The protein below binds the small molecule below.
Small molecule (SMILES): C[C@@H]1CN([C@@H]2O[C@H](CO[P](=O)(O)O[C@H]3[C@@H](O)[C@H](n4ccc(=O)[nH]c4=O)O[C@@H]3CO[P](=O)(O)O[C@H]3[C@@H](O)[C@H](n4cnc5c(=O)nc(N)[nH]c54)O[C@@H]3CO)[C@@H](O[P](=O)(O)OC[C@H]3O[C@@H](n4cnc5c(=O)nc(N)[nH]c54)[C@H](O)[C@@H]3O[P](=O)(O)OC[C@H]3O[C@@H](n4cnc5c(N)ncnc54)[C@H](O)[C@@H]3O[P](=O)(O)OC[C@H]3O[C@@H](n4cnc5c(N)ncnc54)[C@H](O)[C@@H]3O[P](=O)(O)OC[C@H]3O[C@@H](n4cnc5c(N)ncnc54)[C@H](O)[C@@H]3O[P](=O)(O)OC[C@H]3O[C@@H](n4cnc5c(N)ncnc54)[C@H](O)[C@@H]3O)[C@H]2O)C(=O)NC1=O

Sequence of chain 1.A:
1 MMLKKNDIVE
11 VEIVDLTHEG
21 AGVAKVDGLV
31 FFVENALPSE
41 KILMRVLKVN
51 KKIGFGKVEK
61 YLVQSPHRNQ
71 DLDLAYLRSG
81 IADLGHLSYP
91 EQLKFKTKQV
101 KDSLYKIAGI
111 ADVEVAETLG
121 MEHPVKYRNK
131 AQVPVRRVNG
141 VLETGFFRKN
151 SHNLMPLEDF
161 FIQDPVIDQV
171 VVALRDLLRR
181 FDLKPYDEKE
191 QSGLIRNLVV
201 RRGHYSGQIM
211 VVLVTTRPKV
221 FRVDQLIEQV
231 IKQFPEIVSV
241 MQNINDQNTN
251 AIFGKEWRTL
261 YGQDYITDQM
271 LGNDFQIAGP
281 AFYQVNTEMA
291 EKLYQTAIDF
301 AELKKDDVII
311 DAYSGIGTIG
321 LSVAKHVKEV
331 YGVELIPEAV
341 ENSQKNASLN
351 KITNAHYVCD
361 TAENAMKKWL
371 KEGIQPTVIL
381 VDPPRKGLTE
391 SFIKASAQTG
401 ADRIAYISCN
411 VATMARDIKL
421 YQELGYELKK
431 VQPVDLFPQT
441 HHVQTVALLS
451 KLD

Binding-site contacts:
Ligand atom O5' contacts residue ARG385 of chain 1.A at 3.2 Å (salt-bridge).
Ligand atom N1 contacts residue GLN163 of chain 1.A at 2.8 Å (h-bond).
Ligand atom O2' contacts residue HIS152 of chain 1.A at 2.8 Å (h-bond).
Ligand atom O4 contacts residue GLN284 of chain 1.A at 3.2 Å (h-bond).
Ligand atom O6 contacts residue ALA131 of chain 1.A at 3.3 Å.
Ligand atom C2 contacts residue GLN163 of chain 1.A at 3.3 Å.
Ligand atom OP1 contacts residue ASN150 of chain 1.A at 2.8 Å (h-bond).
Ligand atom N7 contacts residue ASN250 of chain 1.A at 3.0 Å (h-bond).
Ligand atom N2 contacts residue GLN163 of chain 1.A at 2.9 Å (h-bond).
Ligand atom O2' contacts residue ARG385 of chain 1.A at 2.7 Å (salt-bridge).
Ligand atom OP2 contacts residue ARG385 of chain 1.A at 2.8 Å (salt-bridge).
Ligand atom O4' contacts residue ARG128 of chain 1.A at 3.3 Å (salt-bridge).
Ligand atom O1P contacts residue LYS130 of chain 1.A at 2.7 Å (salt-bridge).
Ligand atom N6 contacts residue GLN132 of chain 1.A at 3.0 Å (h-bond).
Ligand atom O2' contacts residue GLY80 of chain 1.A at 2.6 Å (h-bond).
Ligand atom N3 contacts residue PHE147 of chain 1.A at 3.2 Å (h-bond).
Ligand atom O3' contacts residue ARG385 of chain 1.A at 3.2 Å (salt-bridge).
Ligand atom C5 contacts residue CYS409 of chain 1.A at 2.8 Å (hydrophobic).
Ligand atom O2' contacts residue GLN132 of chain 1.A at 2.7 Å (h-bond).
Ligand atom C5 contacts residue PRO383 of chain 1.A at 3.3 Å (hydrophobic).
Ligand atom O3' contacts residue HIS442 of chain 1.A at 3.1 Å (h-bond).
Ligand atom O4 contacts residue ASP382 of chain 1.A at 2.6 Å (salt-bridge).
Ligand atom O6 contacts residue GLN132 of chain 1.A at 2.9 Å (h-bond).
Ligand atom C1' contacts residue CYS409 of chain 1.A at 3.2 Å (hydrophobic).
Ligand atom N3 contacts residue GLN284 of chain 1.A at 3.0 Å (h-bond).
Ligand atom N1 contacts residue CYS409 of chain 1.A at 2.7 Å (h-bond).
Ligand atom OP1 contacts residue HIS442 of chain 1.A at 2.8 Å (h-bond).
Ligand atom O2' contacts residue PHE147 of chain 1.A at 2.6 Å (h-bond).
Ligand atom OP2 contacts residue ARG128 of chain 1.A at 2.8 Å (salt-bridge).
Ligand atom O6 contacts residue ASN250 of chain 1.A at 2.9 Å (h-bond).
Ligand atom O4 contacts residue GLN444 of chain 1.A at 2.8 Å (h-bond).
Ligand atom O4 contacts residue ASN250 of chain 1.A at 3.3 Å (h-bond).
Ligand atom O2 contacts residue ILE252 of chain 1.A at 3.0 Å (h-bond).
Ligand atom C8 contacts residue HIS152 of chain 1.A at 3.3 Å.
Ligand atom C5 contacts residue PHE146 of chain 1.A at 3.1 Å (hydrophobic).
Ligand atom N9 contacts residue PHE146 of chain 1.A at 3.1 Å.
Ligand atom N3 contacts residue ASN250 of chain 1.A at 2.8 Å (h-bond).
Ligand atom C4 contacts residue PHE146 of chain 1.A at 3.2 Å (hydrophobic).
Ligand atom N1 contacts residue GLU188 of chain 1.A at 3.1 Å (salt-bridge).
Ligand atom C6 contacts residue CYS409 of chain 1.A at 1.7 Å (hydrophobic).